Binding-site contacts:
Ligand atom C2' contacts residue LYS49 of chain 1.G at 4.2 Å.
Ligand atom C4' contacts residue MET252 of chain 1.G at 3.7 Å (hydrophobic).
Ligand atom C5' contacts residue ASN131 of chain 1.G at 3.9 Å.
Ligand atom O2 contacts residue GLY255 of chain 1.G at 4.4 Å.
Ligand atom OP1 contacts residue LYS128 of chain 1.G at 4.4 Å.
Ligand atom C2 contacts residue LYS128 of chain 1.G at 4.4 Å.
Ligand atom C2 contacts residue LYS128 of chain 1.G at 3.6 Å.
Ligand atom C4' contacts residue SER127 of chain 1.G at 3.6 Å.
Ligand atom O5' contacts residue ASN131 of chain 1.G at 4.1 Å.
Ligand atom O4' contacts residue SER127 of chain 1.G at 4.0 Å.
Ligand atom OP1 contacts residue LYS49 of chain 1.G at 3.1 Å (salt-bridge).
Ligand atom O5' contacts residue LYS49 of chain 1.G at 4.1 Å.
Ligand atom OP2 contacts residue LYS49 of chain 1.G at 4.0 Å.
Ligand atom O5' contacts residue MET252 of chain 1.G at 4.3 Å.
Ligand atom OP1 contacts residue ASN131 of chain 1.G at 2.4 Å (h-bond).
Ligand atom O4' contacts residue THR245 of chain 1.G at 4.4 Å.
Ligand atom C2 contacts residue THR245 of chain 1.G at 4.4 Å.
Ligand atom O5' contacts residue ARG24 of chain 1.G at 2.9 Å (salt-bridge).
Ligand atom OP1 contacts residue LYS20 of chain 1.G at 3.9 Å.
Ligand atom P contacts residue ASN131 of chain 1.G at 3.7 Å.
Ligand atom C5' contacts residue LYS128 of chain 1.G at 4.0 Å.
Ligand atom OP1 contacts residue ASP48 of chain 1.G at 4.4 Å.
Ligand atom C4' contacts residue THR253 of chain 1.G at 3.9 Å.
Ligand atom O3' contacts residue THR253 of chain 1.G at 3.7 Å.
Ligand atom O2 contacts residue THR244 of chain 1.G at 3.8 Å.
Ligand atom P contacts residue ARG24 of chain 1.G at 3.4 Å.
Ligand atom P contacts residue LYS49 of chain 1.G at 3.9 Å.
Ligand atom O2 contacts residue LYS128 of chain 1.G at 3.4 Å.
Ligand atom O4' contacts residue MET252 of chain 1.G at 3.8 Å.
Ligand atom C5' contacts residue ARG24 of chain 1.G at 3.8 Å.
Ligand atom C3' contacts residue THR253 of chain 1.G at 4.4 Å.
Ligand atom O3' contacts residue ARG24 of chain 1.G at 3.7 Å.
Ligand atom N3 contacts residue LYS128 of chain 1.G at 3.8 Å.
Ligand atom C1' contacts residue LYS128 of chain 1.G at 3.9 Å.
Ligand atom C1' contacts residue MET252 of chain 1.G at 4.3 Å (hydrophobic).
Ligand atom C5' contacts residue SER127 of chain 1.G at 3.9 Å.
Ligand atom O3' contacts residue MET252 of chain 1.G at 4.4 Å.
Ligand atom OP1 contacts residue ARG24 of chain 1.G at 3.0 Å (salt-bridge).
Ligand atom O3' contacts residue LYS49 of chain 1.G at 4.1 Å.
Ligand atom C3' contacts residue LYS49 of chain 1.G at 3.6 Å.

The small molecule below binds the protein below.
Small molecule (SMILES): Cc1cn([C@H]2C[C@H](O[P](=O)(O)OC[C@H]3O[C@@H](n4cc(C)c(=O)[nH]c4=O)C[C@@H]3O)[C@@H](CO[P](=O)(O)O[C@H]3C[C@H](n4ccc(N)nc4=O)O[C@@H]3CO[P](=O)(O)O[C@H]3C[C@H](n4ccc(N)nc4=O)O[C@@H]3CO[P](=O)(O)O[C@H]3C[C@H](n4cnc5c(N)ncnc54)O[C@@H]3CO[P](=O)(O)O[C@H]3C[C@H](n4cnc5c(=O)nc(N)[nH]c54)O[C@@H]3CO[P](=O)(O)O[C@H]3C[C@H](n4cnc5c(N)ncnc54)O[C@@H]3COP(=O)=O)O2)c(=O)[nH]c1=O

Sequence of chain 1.G:
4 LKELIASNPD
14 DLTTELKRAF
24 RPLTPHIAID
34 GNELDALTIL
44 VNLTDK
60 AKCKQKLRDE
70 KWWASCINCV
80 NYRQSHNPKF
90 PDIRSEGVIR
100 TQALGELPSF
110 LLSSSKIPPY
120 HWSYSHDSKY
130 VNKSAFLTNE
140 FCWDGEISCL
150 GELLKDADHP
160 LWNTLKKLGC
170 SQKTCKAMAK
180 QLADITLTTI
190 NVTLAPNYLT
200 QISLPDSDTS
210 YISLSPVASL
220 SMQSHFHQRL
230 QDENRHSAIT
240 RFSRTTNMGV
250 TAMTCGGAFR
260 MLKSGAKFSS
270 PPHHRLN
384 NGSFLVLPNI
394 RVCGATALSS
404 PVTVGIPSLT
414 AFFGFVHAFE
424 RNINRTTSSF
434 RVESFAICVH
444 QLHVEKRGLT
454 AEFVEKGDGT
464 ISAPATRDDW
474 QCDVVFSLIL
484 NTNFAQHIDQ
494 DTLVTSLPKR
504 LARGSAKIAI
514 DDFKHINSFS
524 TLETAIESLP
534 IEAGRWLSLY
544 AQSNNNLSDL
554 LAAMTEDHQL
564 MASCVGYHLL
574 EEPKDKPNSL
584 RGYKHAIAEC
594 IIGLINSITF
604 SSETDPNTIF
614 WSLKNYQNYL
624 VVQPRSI